Sequence of chain 1.A:
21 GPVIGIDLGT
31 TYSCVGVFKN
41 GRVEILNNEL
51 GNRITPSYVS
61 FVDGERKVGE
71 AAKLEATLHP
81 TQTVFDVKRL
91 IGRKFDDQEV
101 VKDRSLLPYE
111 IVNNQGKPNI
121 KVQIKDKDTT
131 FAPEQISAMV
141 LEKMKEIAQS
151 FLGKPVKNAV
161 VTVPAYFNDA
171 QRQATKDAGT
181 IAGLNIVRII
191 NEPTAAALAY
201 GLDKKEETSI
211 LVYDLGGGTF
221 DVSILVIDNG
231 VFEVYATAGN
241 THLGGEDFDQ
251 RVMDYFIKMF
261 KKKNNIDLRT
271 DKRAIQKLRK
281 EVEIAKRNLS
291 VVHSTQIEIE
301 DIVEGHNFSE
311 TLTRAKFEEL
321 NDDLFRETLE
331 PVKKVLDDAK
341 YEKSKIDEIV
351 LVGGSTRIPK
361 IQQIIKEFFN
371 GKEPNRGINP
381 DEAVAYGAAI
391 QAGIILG

A protein and the small-molecule ligand that binds it are described below.
Small molecule (SMILES): CSC[C@H]1O[C@@H](n2cnc3c(N)ncnc32)[C@H](O)[C@@H]1O

Binding-site contacts:
Ligand atom C6 contacts residue SER290 of chain 1.A at 3.7 Å.
Ligand atom O3' contacts residue LYS286 of chain 1.A at 3.5 Å (salt-bridge).
Ligand atom C8 contacts residue ARG287 of chain 1.A at 3.4 Å.
Ligand atom C2' contacts residue GLU283 of chain 1.A at 3.2 Å.
Ligand atom O2' contacts residue GLU283 of chain 1.A at 2.5 Å (salt-bridge).
Ligand atom N1 contacts residue ARG287 of chain 1.A at 3.6 Å.
Ligand atom C5 contacts residue ARG287 of chain 1.A at 3.7 Å.
Ligand atom N1 contacts residue SER290 of chain 1.A at 2.8 Å (h-bond).
Ligand atom C4' contacts residue GLY217 of chain 1.A at 3.8 Å.
Ligand atom C4 contacts residue GLY354 of chain 1.A at 3.2 Å.
Ligand atom O3' contacts residue GLY245 of chain 1.A at 3.3 Å.
Ligand atom O4' contacts residue SER355 of chain 1.A at 3.3 Å (h-bond).
Ligand atom C5 contacts residue ARG357 of chain 1.A at 3.8 Å.
Ligand atom C6 contacts residue ARG357 of chain 1.A at 3.8 Å.
Ligand atom C2 contacts residue SER290 of chain 1.A at 3.5 Å.
Ligand atom C6 contacts residue ARG287 of chain 1.A at 3.6 Å.
Ligand atom N9 contacts residue GLY354 of chain 1.A at 3.4 Å (h-bond).
Ligand atom CS contacts residue TYR32 of chain 1.A at 3.3 Å (hydrophobic).
Ligand atom N3 contacts residue GLY354 of chain 1.A at 3.7 Å.
Ligand atom N6 contacts residue ARG357 of chain 1.A at 3.4 Å.
Ligand atom C1' contacts residue GLY354 of chain 1.A at 3.7 Å.
Ligand atom O4' contacts residue GLY354 of chain 1.A at 3.2 Å.
Ligand atom N6 contacts residue SER290 of chain 1.A at 3.9 Å.
Ligand atom C2' contacts residue LYS286 of chain 1.A at 3.9 Å.
Ligand atom N7 contacts residue ARG357 of chain 1.A at 3.0 Å (salt-bridge).
Ligand atom C5 contacts residue GLY354 of chain 1.A at 3.4 Å.
Ligand atom C1' contacts residue SER355 of chain 1.A at 3.6 Å.
Ligand atom N3 contacts residue SER355 of chain 1.A at 3.9 Å.
Ligand atom C8 contacts residue GLY354 of chain 1.A at 3.6 Å.
Ligand atom S5' contacts residue GLY354 of chain 1.A at 3.5 Å (h-bond).
Ligand atom N7 contacts residue GLY354 of chain 1.A at 3.6 Å (h-bond).
Ligand atom N6 contacts residue ARG287 of chain 1.A at 3.7 Å.
Ligand atom N9 contacts residue SER355 of chain 1.A at 3.9 Å.
Ligand atom N3 contacts residue LYS286 of chain 1.A at 3.7 Å.
Ligand atom O2' contacts residue LYS286 of chain 1.A at 2.8 Å (salt-bridge).
Ligand atom C2 contacts residue ILE358 of chain 1.A at 3.7 Å (hydrophobic).
Ligand atom O3' contacts residue GLY217 of chain 1.A at 3.4 Å.
Ligand atom C8 contacts residue ARG357 of chain 1.A at 3.7 Å.
Ligand atom O3' contacts residue SER355 of chain 1.A at 3.9 Å.
Ligand atom N7 contacts residue ARG287 of chain 1.A at 3.2 Å (salt-bridge).